The protein below binds the small molecule below.
Small molecule (SMILES): CC(=O)N[C@H]1[C@H](O[C@H]2[C@H](O)[C@@H](NC(C)=O)CO[C@@H]2CO)O[C@H](CO)[C@@H](O)[C@@H]1O

Binding-site contacts:
Ligand atom O5 contacts residue ASN334 of chain 1.A at 2.4 Å (h-bond).
Ligand atom C7 contacts residue ASN334 of chain 1.A at 3.6 Å.
Ligand atom C1 contacts residue VAL333 of chain 1.A at 4.0 Å (hydrophobic).
Ligand atom C4 contacts residue ASN334 of chain 1.A at 4.2 Å.
Ligand atom C6 contacts residue ASN334 of chain 1.A at 3.4 Å.
Ligand atom O7 contacts residue ASN334 of chain 1.A at 3.9 Å.
Ligand atom N2 contacts residue ASN334 of chain 1.A at 3.0 Å (h-bond).
Ligand atom C3 contacts residue ASN334 of chain 1.A at 3.7 Å.
Ligand atom O7 contacts residue VAL333 of chain 1.A at 4.1 Å.
Ligand atom C2 contacts residue ASN334 of chain 1.A at 2.4 Å.
Ligand atom O5 contacts residue VAL333 of chain 1.A at 4.3 Å.
Ligand atom C5 contacts residue ASN334 of chain 1.A at 3.5 Å.
Ligand atom C1 contacts residue ASN334 of chain 1.A at 1.4 Å.

Sequence of chain 1.A:
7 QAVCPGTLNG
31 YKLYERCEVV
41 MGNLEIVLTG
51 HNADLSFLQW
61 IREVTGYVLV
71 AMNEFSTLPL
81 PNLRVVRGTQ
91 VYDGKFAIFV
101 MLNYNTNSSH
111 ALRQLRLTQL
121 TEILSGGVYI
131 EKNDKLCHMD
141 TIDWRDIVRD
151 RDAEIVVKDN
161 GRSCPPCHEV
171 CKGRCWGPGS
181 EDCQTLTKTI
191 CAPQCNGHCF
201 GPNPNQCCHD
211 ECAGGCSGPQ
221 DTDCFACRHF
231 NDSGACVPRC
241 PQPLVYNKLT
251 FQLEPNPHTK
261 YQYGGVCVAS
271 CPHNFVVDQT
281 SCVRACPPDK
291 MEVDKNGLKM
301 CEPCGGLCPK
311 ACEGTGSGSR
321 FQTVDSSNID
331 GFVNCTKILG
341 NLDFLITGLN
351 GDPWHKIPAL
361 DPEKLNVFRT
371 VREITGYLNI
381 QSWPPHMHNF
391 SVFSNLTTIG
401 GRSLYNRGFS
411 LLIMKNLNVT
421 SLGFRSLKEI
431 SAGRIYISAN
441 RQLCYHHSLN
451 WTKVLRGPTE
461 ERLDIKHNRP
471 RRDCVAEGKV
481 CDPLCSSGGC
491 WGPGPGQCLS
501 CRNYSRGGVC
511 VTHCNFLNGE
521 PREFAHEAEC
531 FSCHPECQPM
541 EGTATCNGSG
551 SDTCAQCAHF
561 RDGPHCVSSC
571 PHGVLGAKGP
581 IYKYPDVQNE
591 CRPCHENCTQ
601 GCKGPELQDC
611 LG